Sequence of chain 1.C:
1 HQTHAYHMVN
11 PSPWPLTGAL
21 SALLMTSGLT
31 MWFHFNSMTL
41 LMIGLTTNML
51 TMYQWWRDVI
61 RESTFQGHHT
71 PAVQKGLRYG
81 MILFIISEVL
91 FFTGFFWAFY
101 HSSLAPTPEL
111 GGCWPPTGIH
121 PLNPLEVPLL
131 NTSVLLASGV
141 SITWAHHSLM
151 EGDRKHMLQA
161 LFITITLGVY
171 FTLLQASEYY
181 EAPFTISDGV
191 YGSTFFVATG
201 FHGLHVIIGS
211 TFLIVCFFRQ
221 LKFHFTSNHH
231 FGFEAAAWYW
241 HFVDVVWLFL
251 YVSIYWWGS

Binding-site contacts:
Ligand atom C43 contacts residue GLY41 of chain 1.J at 4.3 Å.
Ligand atom C19 contacts residue TYR45 of chain 1.J at 4.2 Å (hydrophobic).
Ligand atom C43 contacts residue THR37 of chain 1.J at 4.0 Å.
Ligand atom C25 contacts residue THR39 of chain 1.C at 4.2 Å.
Ligand atom C37 contacts residue ILE43 of chain 1.C at 3.9 Å (hydrophobic).
Ligand atom C18 contacts residue THR39 of chain 1.C at 4.0 Å.
Ligand atom C40 contacts residue LEU38 of chain 1.J at 3.9 Å (hydrophobic).
Ligand atom C31 contacts residue GLY41 of chain 1.J at 4.5 Å.
Ligand atom C40 contacts residue THR37 of chain 1.J at 3.8 Å.
Ligand atom C28 contacts residue TYR45 of chain 1.J at 4.2 Å (hydrophobic).
Ligand atom C43 contacts residue LEU38 of chain 1.J at 4.2 Å (hydrophobic).
Ligand atom C37 contacts residue GLY42 of chain 1.J at 4.0 Å.
Ligand atom C25 contacts residue TYR45 of chain 1.J at 4.3 Å (hydrophobic).
Ligand atom C22 contacts residue TYR45 of chain 1.J at 3.6 Å (hydrophobic).
Ligand atom C18 contacts residue TYR45 of chain 1.J at 3.1 Å (hydrophobic).
Ligand atom C31 contacts residue TYR45 of chain 1.J at 3.9 Å (hydrophobic).
Ligand atom C34 contacts residue GLY42 of chain 1.J at 4.3 Å.
Ligand atom C40 contacts residue GLY42 of chain 1.J at 3.6 Å.
Ligand atom C31 contacts residue ILE43 of chain 1.C at 3.9 Å (hydrophobic).
Ligand atom O16 contacts residue TYR45 of chain 1.J at 3.7 Å.
Ligand atom C37 contacts residue GLY41 of chain 1.J at 4.1 Å.
Ligand atom C40 contacts residue GLY41 of chain 1.J at 3.7 Å.
Ligand atom C37 contacts residue LEU38 of chain 1.J at 4.5 Å (hydrophobic).
Ligand atom C34 contacts residue GLY41 of chain 1.J at 4.0 Å.

Sequence of chain 1.J:
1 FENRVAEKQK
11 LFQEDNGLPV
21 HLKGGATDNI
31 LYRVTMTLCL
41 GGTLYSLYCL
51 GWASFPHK

A protein and the small-molecule ligand that binds it are described below.
Small molecule (SMILES): CCCCCCCCCCO[C@@H]1O[C@H](CO)[C@@H](O[C@H]2O[C@H](CO)[C@@H](O)[C@H](O)[C@H]2O)[C@H](O)[C@H]1O